Binding-site contacts:
Ligand atom CAT contacts residue ALA56 of chain 1.A at 3.5 Å (hydrophobic).
Ligand atom CAI contacts residue VAL39 of chain 1.A at 3.8 Å (hydrophobic).
Ligand atom CAF contacts residue LEU31 of chain 1.A at 3.5 Å (hydrophobic).
Ligand atom CAB contacts residue ASN157 of chain 1.A at 3.6 Å.
Ligand atom NAM contacts residue LEU159 of chain 1.A at 3.8 Å.
Ligand atom CAR contacts residue LEU159 of chain 1.A at 3.6 Å (hydrophobic).
Ligand atom CAS contacts residue LEU159 of chain 1.A at 3.3 Å (hydrophobic).
Ligand atom CAE contacts residue LEU108 of chain 1.A at 3.4 Å (hydrophobic).
Ligand atom NAA contacts residue LEU159 of chain 1.A at 3.6 Å.
Ligand atom NAM contacts residue LEU31 of chain 1.A at 3.5 Å.
Ligand atom CAC contacts residue VAL87 of chain 1.A at 3.8 Å (hydrophobic).
Ligand atom CAH contacts residue ASP170 of chain 1.A at 3.3 Å.
Ligand atom NAN contacts residue GLU106 of chain 1.A at 2.8 Å (salt-bridge).
Ligand atom CAT contacts residue LEU159 of chain 1.A at 3.6 Å (hydrophobic).
Ligand atom NAA contacts residue ASN157 of chain 1.A at 3.4 Å (h-bond).
Ligand atom NAA contacts residue ASP170 of chain 1.A at 3.7 Å.
Ligand atom CAB contacts residue ASP170 of chain 1.A at 3.8 Å.
Ligand atom NAP contacts residue TYR107 of chain 1.A at 3.9 Å.
Ligand atom CAC contacts residue ALA56 of chain 1.A at 3.7 Å (hydrophobic).
Ligand atom CAB contacts residue ARG156 of chain 1.A at 3.4 Å.
Ligand atom NAA contacts residue ARG156 of chain 1.A at 3.9 Å.
Ligand atom NAO contacts residue GLY32 of chain 1.A at 3.7 Å.
Ligand atom NAP contacts residue LEU108 of chain 1.A at 3.1 Å (h-bond).
Ligand atom CAJ contacts residue ASN157 of chain 1.A at 3.5 Å.
Ligand atom CAT contacts residue GLU106 of chain 1.A at 3.7 Å.
Ligand atom CAC contacts residue GLU106 of chain 1.A at 3.8 Å.
Ligand atom CAK contacts residue GLY34 of chain 1.A at 3.8 Å.
Ligand atom CAL contacts residue GLY32 of chain 1.A at 3.6 Å.
Ligand atom CAC contacts residue MET105 of chain 1.A at 3.7 Å (hydrophobic).
Ligand atom CAQ contacts residue LEU159 of chain 1.A at 3.6 Å (hydrophobic).
Ligand atom NAO contacts residue LEU31 of chain 1.A at 3.6 Å.
Ligand atom CAE contacts residue LEU31 of chain 1.A at 3.5 Å (hydrophobic).
Ligand atom NAN contacts residue VAL87 of chain 1.A at 3.8 Å.
Ligand atom NAN contacts residue ALA56 of chain 1.A at 3.3 Å.
Ligand atom CAH contacts residue GLY34 of chain 1.A at 3.5 Å.
Ligand atom CAL contacts residue VAL39 of chain 1.A at 3.4 Å (hydrophobic).
Ligand atom CAD contacts residue LEU159 of chain 1.A at 3.5 Å (hydrophobic).
Ligand atom NAA contacts residue GLY169 of chain 1.A at 3.3 Å.
Ligand atom CAJ contacts residue ARG156 of chain 1.A at 3.4 Å.
Ligand atom CAI contacts residue GLY34 of chain 1.A at 3.4 Å.

Sequence of chain 1.A:
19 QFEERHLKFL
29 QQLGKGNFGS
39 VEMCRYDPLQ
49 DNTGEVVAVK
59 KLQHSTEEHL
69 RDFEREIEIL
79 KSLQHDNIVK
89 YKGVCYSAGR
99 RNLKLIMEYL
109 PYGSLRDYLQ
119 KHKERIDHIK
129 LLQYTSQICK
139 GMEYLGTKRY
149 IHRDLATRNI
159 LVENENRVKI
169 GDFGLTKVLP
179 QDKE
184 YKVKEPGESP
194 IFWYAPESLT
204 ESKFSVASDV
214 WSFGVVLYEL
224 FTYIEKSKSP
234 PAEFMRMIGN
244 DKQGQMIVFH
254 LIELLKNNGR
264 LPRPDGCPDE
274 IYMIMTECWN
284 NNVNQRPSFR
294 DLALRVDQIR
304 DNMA

This small molecule binds to this protein.
Small molecule (SMILES): N#CC[C@H](C1CCCC1)n1cc(-c2ncnc3[nH]ccc23)cn1